The small molecule below binds the protein below.
Small molecule (SMILES): O=C(O)CCC(=O)OC[C@@H](NC(=O)C(Cl)Cl)[C@H](O)c1ccc([N+](=O)[O-])cc1

Binding-site contacts:
Ligand atom C1 contacts residue GLY52 of chain 1.A at 4.4 Å.
Ligand atom N2 contacts residue PRO50 of chain 1.A at 3.7 Å.
Ligand atom C1 contacts residue TYR125 of chain 1.A at 3.6 Å (hydrophobic).
Ligand atom CL1 contacts residue ILE124 of chain 1.A at 3.4 Å.
Ligand atom CL1 contacts residue GLY52 of chain 1.A at 3.4 Å.
Ligand atom CL2 contacts residue GLY52 of chain 1.A at 4.3 Å.
Ligand atom CL1 contacts residue TYR125 of chain 1.A at 3.7 Å.
Ligand atom CL1 contacts residue GLY123 of chain 1.A at 3.7 Å.
Ligand atom CL1 contacts residue PRO50 of chain 1.A at 3.6 Å.
Ligand atom C2 contacts residue PRO50 of chain 1.A at 3.9 Å (hydrophobic).
Ligand atom C1 contacts residue PRO50 of chain 1.A at 4.2 Å (hydrophobic).
Ligand atom O2 contacts residue PRO53 of chain 1.A at 3.8 Å.
Ligand atom CL2 contacts residue PRO53 of chain 1.A at 3.7 Å.
Ligand atom CL1 contacts residue ILE51 of chain 1.A at 4.1 Å.
Ligand atom O2 contacts residue GLY52 of chain 1.A at 3.7 Å.
Ligand atom O2 contacts residue PRO50 of chain 1.A at 4.4 Å.
Ligand atom CL2 contacts residue ILE121 of chain 1.A at 3.8 Å.
Ligand atom CL1 contacts residue PRO53 of chain 1.A at 4.4 Å.
Ligand atom C1 contacts residue GLY123 of chain 1.A at 4.2 Å.
Ligand atom CL2 contacts residue TYR125 of chain 1.A at 4.1 Å.
Ligand atom CL2 contacts residue GLY123 of chain 1.A at 3.6 Å.
Ligand atom CL2 contacts residue THR98 of chain 1.A at 3.9 Å.

Sequence of chain 1.A:
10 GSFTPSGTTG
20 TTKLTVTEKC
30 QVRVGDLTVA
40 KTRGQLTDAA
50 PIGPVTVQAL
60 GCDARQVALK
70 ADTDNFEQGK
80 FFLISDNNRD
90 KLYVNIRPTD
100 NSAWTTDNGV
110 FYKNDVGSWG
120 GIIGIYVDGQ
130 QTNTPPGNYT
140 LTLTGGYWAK